Binding-site contacts:
Ligand atom C17 contacts residue HEM1 of chain 1.P at 3.4 Å.
Ligand atom C14 contacts residue GLU194 of chain 1.C at 3.6 Å.
Ligand atom C11 contacts residue GLU194 of chain 1.C at 3.6 Å.
Ligand atom N2 contacts residue GLU194 of chain 1.C at 2.9 Å (salt-bridge).
Ligand atom C7 contacts residue GLU194 of chain 1.C at 3.1 Å.
Ligand atom C12 contacts residue SER282 of chain 1.C at 3.2 Å.
Ligand atom C11 contacts residue SER282 of chain 1.C at 3.9 Å.
Ligand atom C7 contacts residue LEU191 of chain 1.C at 3.9 Å (hydrophobic).
Ligand atom C17 contacts residue THR287 of chain 1.C at 3.9 Å.
Ligand atom N4 contacts residue PHE98 of chain 1.C at 3.8 Å.
Ligand atom N3 contacts residue LEU462 of chain 1.C at 3.7 Å.
Ligand atom N1 contacts residue GLU194 of chain 1.C at 2.9 Å (salt-bridge).
Ligand atom S1 contacts residue PHE98 of chain 1.C at 3.8 Å.
Ligand atom C13 contacts residue ALA283 of chain 1.C at 4.0 Å (hydrophobic).
Ligand atom F2 contacts residue GLY190 of chain 1.C at 3.5 Å.
Ligand atom C1 contacts residue SER282 of chain 1.C at 3.5 Å.
Ligand atom C9 contacts residue ALA283 of chain 1.C at 3.7 Å (hydrophobic).
Ligand atom C3 contacts residue GLN222 of chain 1.C at 3.7 Å.
Ligand atom S1 contacts residue ASP279 of chain 1.C at 3.4 Å (salt-bridge).
Ligand atom C15 contacts residue LEU462 of chain 1.C at 3.5 Å (hydrophobic).
Ligand atom N3 contacts residue PHE461 of chain 1.C at 3.7 Å.
Ligand atom C15 contacts residue PHE461 of chain 1.C at 3.3 Å (hydrophobic).
Ligand atom N2 contacts residue PHE98 of chain 1.C at 3.5 Å.
Ligand atom C5 contacts residue LEU191 of chain 1.C at 3.8 Å (hydrophobic).
Ligand atom O1 contacts residue GLU194 of chain 1.C at 3.4 Å (salt-bridge).
Ligand atom N4 contacts residue THR287 of chain 1.C at 3.7 Å.
Ligand atom C6 contacts residue SER282 of chain 1.C at 2.9 Å.
Ligand atom F1 contacts residue ALA187 of chain 1.C at 3.9 Å.
Ligand atom C5 contacts residue ALA187 of chain 1.C at 3.2 Å (hydrophobic).
Ligand atom C5 contacts residue GLY190 of chain 1.C at 4.0 Å.
Ligand atom C13 contacts residue SER282 of chain 1.C at 3.5 Å.
Ligand atom F1 contacts residue SER282 of chain 1.C at 2.5 Å.
Ligand atom C14 contacts residue PHE98 of chain 1.C at 3.9 Å (hydrophobic).
Ligand atom N2 contacts residue LEU99 of chain 1.C at 3.9 Å.
Ligand atom C5 contacts residue SER282 of chain 1.C at 3.4 Å.
Ligand atom C16 contacts residue PHE98 of chain 1.C at 3.4 Å (hydrophobic).
Ligand atom C4 contacts residue GLY190 of chain 1.C at 3.9 Å.
Ligand atom O1 contacts residue PHE461 of chain 1.C at 3.6 Å.
Ligand atom F2 contacts residue GLN222 of chain 1.C at 3.5 Å.
Ligand atom F1 contacts residue LEU191 of chain 1.C at 3.8 Å.

A protein and the small-molecule ligand that binds it are described below.
Small molecule (SMILES): Cn1cc([C@H]2C[C@H]3CSC(N)=N[C@@]3(c3ccc(F)cc3F)CO2)cn1

Sequence of chain 1.C:
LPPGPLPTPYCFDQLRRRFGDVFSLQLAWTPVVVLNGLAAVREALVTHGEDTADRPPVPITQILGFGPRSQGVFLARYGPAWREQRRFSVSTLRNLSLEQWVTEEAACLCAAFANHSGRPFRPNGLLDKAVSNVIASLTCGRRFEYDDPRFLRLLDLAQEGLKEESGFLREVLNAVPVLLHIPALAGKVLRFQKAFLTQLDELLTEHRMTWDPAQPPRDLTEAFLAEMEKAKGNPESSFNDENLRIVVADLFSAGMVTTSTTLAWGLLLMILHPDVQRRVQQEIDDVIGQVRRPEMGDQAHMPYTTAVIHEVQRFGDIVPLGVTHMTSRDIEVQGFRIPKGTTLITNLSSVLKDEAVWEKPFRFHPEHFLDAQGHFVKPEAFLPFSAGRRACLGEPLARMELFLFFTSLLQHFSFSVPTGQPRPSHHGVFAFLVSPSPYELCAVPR